Sequence of chain 1.A:
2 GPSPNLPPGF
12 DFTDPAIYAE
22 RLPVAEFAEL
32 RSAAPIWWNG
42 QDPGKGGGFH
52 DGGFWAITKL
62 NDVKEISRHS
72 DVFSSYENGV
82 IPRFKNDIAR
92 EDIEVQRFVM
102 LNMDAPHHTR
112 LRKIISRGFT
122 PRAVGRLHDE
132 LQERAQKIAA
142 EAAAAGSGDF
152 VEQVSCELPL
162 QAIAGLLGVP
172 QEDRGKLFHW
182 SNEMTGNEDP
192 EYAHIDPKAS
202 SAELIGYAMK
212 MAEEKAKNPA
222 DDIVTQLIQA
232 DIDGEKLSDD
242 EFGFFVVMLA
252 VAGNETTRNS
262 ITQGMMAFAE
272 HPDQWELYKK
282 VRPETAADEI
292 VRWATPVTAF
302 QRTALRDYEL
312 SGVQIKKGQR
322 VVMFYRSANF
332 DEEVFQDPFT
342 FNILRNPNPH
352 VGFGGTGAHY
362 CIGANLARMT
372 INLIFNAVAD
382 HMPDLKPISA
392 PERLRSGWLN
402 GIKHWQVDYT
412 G

Sequence of chain 1.B:
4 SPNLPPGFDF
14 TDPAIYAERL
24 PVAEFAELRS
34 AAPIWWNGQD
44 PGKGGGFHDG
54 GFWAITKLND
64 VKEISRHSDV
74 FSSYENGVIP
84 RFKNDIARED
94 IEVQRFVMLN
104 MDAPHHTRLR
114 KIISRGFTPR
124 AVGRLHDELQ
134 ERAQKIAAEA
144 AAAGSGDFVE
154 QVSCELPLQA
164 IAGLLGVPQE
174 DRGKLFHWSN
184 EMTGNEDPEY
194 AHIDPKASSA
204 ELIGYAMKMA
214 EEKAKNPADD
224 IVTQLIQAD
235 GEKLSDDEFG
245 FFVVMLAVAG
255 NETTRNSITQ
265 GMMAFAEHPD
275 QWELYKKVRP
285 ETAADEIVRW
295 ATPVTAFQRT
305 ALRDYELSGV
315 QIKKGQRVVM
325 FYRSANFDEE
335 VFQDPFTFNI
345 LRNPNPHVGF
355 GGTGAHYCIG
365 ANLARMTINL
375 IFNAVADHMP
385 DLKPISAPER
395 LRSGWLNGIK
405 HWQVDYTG

Binding-site contacts:
Ligand atom C02 contacts residue VAL282 of chain 1.B at 3.7 Å (hydrophobic).
Ligand atom C06 contacts residue LYS199 of chain 1.A at 4.0 Å.
Ligand atom C07 contacts residue SER202 of chain 1.A at 2.9 Å.
Ligand atom C18 contacts residue LYS199 of chain 1.A at 3.8 Å.
Ligand atom C18 contacts residue ASP93 of chain 1.A at 3.9 Å.
Ligand atom C17 contacts residue ASP93 of chain 1.A at 3.7 Å.
Ligand atom C06 contacts residue VAL96 of chain 1.A at 3.9 Å (hydrophobic).
Ligand atom C13 contacts residue ASN188 of chain 1.A at 3.8 Å.
Ligand atom C19 contacts residue LYS199 of chain 1.A at 3.7 Å.
Ligand atom O03 contacts residue LYS199 of chain 1.A at 3.9 Å.
Ligand atom C04 contacts residue VAL96 of chain 1.A at 4.2 Å (hydrophobic).
Ligand atom C08 contacts residue VAL96 of chain 1.A at 4.2 Å (hydrophobic).
Ligand atom C09 contacts residue PRO198 of chain 1.A at 4.2 Å (hydrophobic).
Ligand atom C01 contacts residue ILE206 of chain 1.A at 3.5 Å (hydrophobic).
Ligand atom N14 contacts residue PHE85 of chain 1.A at 3.9 Å.
Ligand atom C13 contacts residue PHE85 of chain 1.A at 4.2 Å (hydrophobic).
Ligand atom N20 contacts residue VAL96 of chain 1.A at 3.3 Å.
Ligand atom C08 contacts residue LYS199 of chain 1.A at 4.0 Å.
Ligand atom C01 contacts residue LEU345 of chain 1.B at 4.0 Å (hydrophobic).
Ligand atom C09 contacts residue LYS199 of chain 1.A at 4.2 Å.
Ligand atom O05 contacts residue SER202 of chain 1.A at 3.7 Å.
Ligand atom C15 contacts residue PHE85 of chain 1.A at 4.2 Å (hydrophobic).
Ligand atom O05 contacts residue ILE206 of chain 1.A at 4.0 Å.
Ligand atom N20 contacts residue LYS199 of chain 1.A at 3.0 Å (salt-bridge).
Ligand atom C18 contacts residue VAL96 of chain 1.A at 3.8 Å (hydrophobic).
Ligand atom C04 contacts residue SER202 of chain 1.A at 3.4 Å.
Ligand atom C06 contacts residue SER202 of chain 1.A at 3.2 Å.
Ligand atom C12 contacts residue ILE89 of chain 1.A at 4.2 Å (hydrophobic).
Ligand atom C08 contacts residue SER202 of chain 1.A at 3.9 Å.
Ligand atom N20 contacts residue SER202 of chain 1.A at 4.2 Å.
Ligand atom C11 contacts residue GLN97 of chain 1.A at 4.0 Å.
Ligand atom C16 contacts residue GLN97 of chain 1.A at 3.9 Å.
Ligand atom C19 contacts residue VAL96 of chain 1.A at 3.5 Å (hydrophobic).
Ligand atom C11 contacts residue PRO198 of chain 1.A at 4.1 Å (hydrophobic).
Ligand atom C16 contacts residue PRO198 of chain 1.A at 4.1 Å (hydrophobic).
Ligand atom O03 contacts residue SER202 of chain 1.A at 3.9 Å.
Ligand atom N14 contacts residue ASN188 of chain 1.A at 4.2 Å.
Ligand atom C07 contacts residue LYS199 of chain 1.A at 4.1 Å.
Ligand atom O05 contacts residue PHE245 of chain 1.A at 4.1 Å.
Ligand atom C10 contacts residue GLN97 of chain 1.A at 4.2 Å.

This small molecule binds to this protein.
Small molecule (SMILES): CCOC(=O)c1cc2cc(-c3ccncc3)ccc2[nH]1